The small molecule below binds the protein below.
Small molecule (SMILES): O=C(CN1C[C@@H](C(=O)Nc2cncc3ccccc23)c2cc(Cl)ccc2C1=O)NC1CC1

Binding-site contacts:
Ligand atom C17 contacts residue ASN142 of chain 1.B at 3.8 Å.
Ligand atom N3 contacts residue GLU166 of chain 1.B at 3.9 Å.
Ligand atom C7 contacts residue GLU166 of chain 1.B at 3.9 Å.
Ligand atom C contacts residue MET49 of chain 1.B at 3.5 Å (hydrophobic).
Ligand atom C14 contacts residue HIS163 of chain 1.B at 3.2 Å.
Ligand atom C15 contacts residue LEU141 of chain 1.B at 3.8 Å (hydrophobic).
Ligand atom O2 contacts residue GLU166 of chain 1.B at 3.1 Å (salt-bridge).
Ligand atom CL contacts residue MET165 of chain 1.B at 3.8 Å.
Ligand atom C15 contacts residue HIS163 of chain 1.B at 3.9 Å.
Ligand atom CL contacts residue HIS41 of chain 1.B at 3.6 Å.
Ligand atom C15 contacts residue PHE140 of chain 1.B at 3.5 Å (hydrophobic).
Ligand atom N3 contacts residue HIS163 of chain 1.B at 2.8 Å (h-bond).
Ligand atom C1 contacts residue MET165 of chain 1.B at 3.7 Å (hydrophobic).
Ligand atom C16 contacts residue LEU141 of chain 1.B at 3.8 Å (hydrophobic).
Ligand atom C23 contacts residue MET165 of chain 1.B at 3.5 Å (hydrophobic).
Ligand atom N3 contacts residue SER144 of chain 1.B at 3.7 Å.
Ligand atom C17 contacts residue PHE140 of chain 1.B at 3.7 Å (hydrophobic).
Ligand atom C1 contacts residue MET49 of chain 1.B at 3.5 Å (hydrophobic).
Ligand atom C2 contacts residue GLN189 of chain 1.B at 3.8 Å.
Ligand atom C17 contacts residue GLU166 of chain 1.B at 3.6 Å.
Ligand atom C17 contacts residue LEU141 of chain 1.B at 3.7 Å (hydrophobic).
Ligand atom C1 contacts residue ARG188 of chain 1.B at 3.5 Å.
Ligand atom C14 contacts residue MET165 of chain 1.B at 3.9 Å (hydrophobic).
Ligand atom C2 contacts residue MET49 of chain 1.B at 3.9 Å (hydrophobic).
Ligand atom C2 contacts residue ARG188 of chain 1.B at 3.7 Å.
Ligand atom O2 contacts residue MET165 of chain 1.B at 3.4 Å.
Ligand atom C16 contacts residue GLU166 of chain 1.B at 3.9 Å.
Ligand atom C contacts residue MET165 of chain 1.B at 3.5 Å (hydrophobic).
Ligand atom CL contacts residue ASP187 of chain 1.B at 3.3 Å.
Ligand atom C12 contacts residue MET165 of chain 1.B at 3.9 Å (hydrophobic).
Ligand atom O contacts residue GLN189 of chain 1.B at 3.4 Å.
Ligand atom C15 contacts residue GLU166 of chain 1.B at 3.6 Å.
Ligand atom N2 contacts residue CYS145 of chain 1.B at 3.8 Å.
Ligand atom CL contacts residue HIS164 of chain 1.B at 3.9 Å.
Ligand atom C18 contacts residue ASN142 of chain 1.B at 3.9 Å.
Ligand atom C14 contacts residue CYS145 of chain 1.B at 3.8 Å (hydrophobic).
Ligand atom C8 contacts residue GLU166 of chain 1.B at 3.8 Å.
Ligand atom C14 contacts residue GLU166 of chain 1.B at 3.8 Å.
Ligand atom N3 contacts residue PHE140 of chain 1.B at 3.9 Å.
Ligand atom C23 contacts residue HIS164 of chain 1.B at 3.4 Å.

Sequence of chain 1.A:
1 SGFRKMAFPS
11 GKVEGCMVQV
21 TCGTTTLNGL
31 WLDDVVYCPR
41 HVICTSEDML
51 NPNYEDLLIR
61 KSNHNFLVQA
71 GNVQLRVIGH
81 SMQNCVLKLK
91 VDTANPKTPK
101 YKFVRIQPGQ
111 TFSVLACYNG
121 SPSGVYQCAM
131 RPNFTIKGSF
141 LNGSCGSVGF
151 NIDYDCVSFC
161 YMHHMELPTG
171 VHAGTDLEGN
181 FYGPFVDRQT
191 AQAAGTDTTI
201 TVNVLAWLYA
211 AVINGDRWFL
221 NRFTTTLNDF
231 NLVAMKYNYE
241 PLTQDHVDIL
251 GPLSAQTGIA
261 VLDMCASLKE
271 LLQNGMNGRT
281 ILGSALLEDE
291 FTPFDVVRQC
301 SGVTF

Sequence of chain 1.B:
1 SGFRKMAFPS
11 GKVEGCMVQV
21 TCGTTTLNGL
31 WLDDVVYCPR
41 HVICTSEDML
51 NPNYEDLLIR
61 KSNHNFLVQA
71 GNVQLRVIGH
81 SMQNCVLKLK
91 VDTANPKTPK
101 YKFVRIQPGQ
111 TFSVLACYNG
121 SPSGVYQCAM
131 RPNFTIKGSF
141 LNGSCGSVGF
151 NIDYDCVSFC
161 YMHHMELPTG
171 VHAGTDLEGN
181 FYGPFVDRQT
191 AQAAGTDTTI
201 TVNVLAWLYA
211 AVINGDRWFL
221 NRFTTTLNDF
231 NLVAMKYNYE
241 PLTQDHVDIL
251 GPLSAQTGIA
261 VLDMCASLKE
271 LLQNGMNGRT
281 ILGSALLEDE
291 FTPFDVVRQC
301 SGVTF